Sequence of chain 1.A:
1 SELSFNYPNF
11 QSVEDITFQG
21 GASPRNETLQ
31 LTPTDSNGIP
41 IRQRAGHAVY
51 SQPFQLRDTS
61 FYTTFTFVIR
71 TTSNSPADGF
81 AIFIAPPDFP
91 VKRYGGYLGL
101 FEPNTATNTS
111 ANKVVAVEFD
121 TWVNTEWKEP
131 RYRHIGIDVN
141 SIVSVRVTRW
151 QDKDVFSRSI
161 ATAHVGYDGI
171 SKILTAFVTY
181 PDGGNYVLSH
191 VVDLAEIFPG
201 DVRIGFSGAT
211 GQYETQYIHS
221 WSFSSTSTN

Binding-site contacts:
Ligand atom C8 contacts residue ASN124 of chain 1.A at 4.1 Å.
Ligand atom N2 contacts residue ASN124 of chain 1.A at 3.6 Å (h-bond).
Ligand atom C1 contacts residue GLU126 of chain 1.A at 4.1 Å.
Ligand atom O6 contacts residue TRP122 of chain 1.A at 4.2 Å.
Ligand atom O7 contacts residue TYR94 of chain 1.A at 4.2 Å.
Ligand atom C6 contacts residue ALA77 of chain 1.A at 4.3 Å (hydrophobic).
Ligand atom C5 contacts residue TRP122 of chain 1.A at 3.7 Å (hydrophobic).
Ligand atom C8 contacts residue TRP127 of chain 1.A at 3.7 Å (hydrophobic).
Ligand atom C6 contacts residue GLN212 of chain 1.A at 3.6 Å.
Ligand atom O3 contacts residue TRP122 of chain 1.A at 3.6 Å.
Ligand atom C2 contacts residue GLU126 of chain 1.A at 4.0 Å.
Ligand atom C4 contacts residue ASP78 of chain 1.A at 3.4 Å.
Ligand atom C3 contacts residue TRP122 of chain 1.A at 3.5 Å (hydrophobic).
Ligand atom O4 contacts residue GLY211 of chain 1.A at 3.4 Å.
Ligand atom O4 contacts residue ASP78 of chain 1.A at 2.6 Å (salt-bridge).
Ligand atom O3 contacts residue ASN124 of chain 1.A at 2.8 Å (h-bond).
Ligand atom C7 contacts residue GLU126 of chain 1.A at 3.7 Å.
Ligand atom O7 contacts residue GLY96 of chain 1.A at 2.9 Å (h-bond).
Ligand atom C6 contacts residue GLY211 of chain 1.A at 4.3 Å.
Ligand atom C3 contacts residue ASP78 of chain 1.A at 3.5 Å.
Ligand atom O6 contacts residue GLN212 of chain 1.A at 2.9 Å (h-bond).
Ligand atom O4 contacts residue GLY95 of chain 1.A at 3.8 Å.
Ligand atom C2 contacts residue ASN124 of chain 1.A at 4.2 Å.
Ligand atom C8 contacts residue TYR97 of chain 1.A at 3.8 Å (hydrophobic).
Ligand atom C8 contacts residue GLU126 of chain 1.A at 3.4 Å.
Ligand atom C4 contacts residue ALA77 of chain 1.A at 4.1 Å (hydrophobic).
Ligand atom C6 contacts residue TRP122 of chain 1.A at 4.1 Å (hydrophobic).
Ligand atom C7 contacts residue GLY96 of chain 1.A at 3.8 Å.
Ligand atom O4 contacts residue ALA77 of chain 1.A at 4.0 Å.
Ligand atom O3 contacts residue GLY96 of chain 1.A at 2.9 Å (h-bond).
Ligand atom C3 contacts residue GLY96 of chain 1.A at 4.1 Å.
Ligand atom C7 contacts residue ASN124 of chain 1.A at 3.9 Å.
Ligand atom C3 contacts residue ASN124 of chain 1.A at 3.4 Å.
Ligand atom O3 contacts residue ASP78 of chain 1.A at 2.7 Å (salt-bridge).
Ligand atom O7 contacts residue GLY95 of chain 1.A at 3.6 Å.
Ligand atom C4 contacts residue TRP122 of chain 1.A at 3.6 Å (hydrophobic).
Ligand atom O3 contacts residue GLY95 of chain 1.A at 3.8 Å.
Ligand atom O4 contacts residue GLY96 of chain 1.A at 4.3 Å.
Ligand atom O7 contacts residue TYR97 of chain 1.A at 4.1 Å.
Ligand atom N2 contacts residue GLU126 of chain 1.A at 3.0 Å (salt-bridge).

The small molecule below binds the protein below.
Small molecule (SMILES): CC(=O)N[C@@H]1[C@@H](O)[C@@H](O)[C@@H](CO)O[C@H]1O